Binding-site contacts:
Ligand atom C contacts residue MET49 of chain 1.A at 3.6 Å (hydrophobic).
Ligand atom C contacts residue MET165 of chain 1.A at 3.5 Å (hydrophobic).
Ligand atom C1 contacts residue MET49 of chain 1.A at 3.6 Å (hydrophobic).
Ligand atom C18 contacts residue ASN142 of chain 1.A at 3.8 Å.
Ligand atom C15 contacts residue GLU166 of chain 1.A at 3.5 Å.
Ligand atom C17 contacts residue PHE140 of chain 1.A at 3.6 Å (hydrophobic).
Ligand atom N3 contacts residue GLU166 of chain 1.A at 3.8 Å.
Ligand atom C15 contacts residue PHE140 of chain 1.A at 3.4 Å (hydrophobic).
Ligand atom C23 contacts residue HIS164 of chain 1.A at 3.4 Å.
Ligand atom C14 contacts residue CYS145 of chain 1.A at 3.9 Å (hydrophobic).
Ligand atom C17 contacts residue ASN142 of chain 1.A at 3.7 Å.
Ligand atom N3 contacts residue HIS163 of chain 1.A at 2.8 Å (h-bond).
Ligand atom CL contacts residue HIS164 of chain 1.A at 3.7 Å.
Ligand atom C17 contacts residue GLU166 of chain 1.A at 3.5 Å.
Ligand atom C14 contacts residue GLU166 of chain 1.A at 3.8 Å.
Ligand atom C1 contacts residue ARG188 of chain 1.A at 3.9 Å.
Ligand atom C contacts residue HIS164 of chain 1.A at 3.9 Å.
Ligand atom C15 contacts residue HIS163 of chain 1.A at 3.9 Å.
Ligand atom O contacts residue GLN189 of chain 1.A at 3.2 Å.
Ligand atom C16 contacts residue LEU141 of chain 1.A at 3.8 Å (hydrophobic).
Ligand atom O2 contacts residue GLU166 of chain 1.A at 3.1 Å (salt-bridge).
Ligand atom N2 contacts residue CYS145 of chain 1.A at 3.9 Å.
Ligand atom N3 contacts residue PHE140 of chain 1.A at 3.8 Å.
Ligand atom C4 contacts residue GLN189 of chain 1.A at 3.5 Å.
Ligand atom CL contacts residue ASP187 of chain 1.A at 3.5 Å.
Ligand atom C2 contacts residue DMS1 of chain 1.E at 3.8 Å.
Ligand atom C9 contacts residue GLU166 of chain 1.A at 3.5 Å.
Ligand atom N3 contacts residue SER144 of chain 1.A at 3.6 Å.
Ligand atom C14 contacts residue HIS163 of chain 1.A at 3.3 Å.
Ligand atom CL contacts residue HIS41 of chain 1.A at 3.4 Å.
Ligand atom C16 contacts residue GLU166 of chain 1.A at 3.7 Å.
Ligand atom O2 contacts residue MET165 of chain 1.A at 3.5 Å.
Ligand atom C17 contacts residue LEU141 of chain 1.A at 3.7 Å (hydrophobic).
Ligand atom O contacts residue DMS1 of chain 1.E at 3.5 Å.
Ligand atom N contacts residue GLN189 of chain 1.A at 3.8 Å.
Ligand atom C15 contacts residue LEU141 of chain 1.A at 3.7 Å (hydrophobic).
Ligand atom C23 contacts residue MET165 of chain 1.A at 3.6 Å (hydrophobic).
Ligand atom C16 contacts residue PHE140 of chain 1.A at 3.9 Å (hydrophobic).
Ligand atom C1 contacts residue MET165 of chain 1.A at 3.7 Å (hydrophobic).
Ligand atom C5 contacts residue GLN189 of chain 1.A at 3.8 Å.

Sequence of chain 1.B:
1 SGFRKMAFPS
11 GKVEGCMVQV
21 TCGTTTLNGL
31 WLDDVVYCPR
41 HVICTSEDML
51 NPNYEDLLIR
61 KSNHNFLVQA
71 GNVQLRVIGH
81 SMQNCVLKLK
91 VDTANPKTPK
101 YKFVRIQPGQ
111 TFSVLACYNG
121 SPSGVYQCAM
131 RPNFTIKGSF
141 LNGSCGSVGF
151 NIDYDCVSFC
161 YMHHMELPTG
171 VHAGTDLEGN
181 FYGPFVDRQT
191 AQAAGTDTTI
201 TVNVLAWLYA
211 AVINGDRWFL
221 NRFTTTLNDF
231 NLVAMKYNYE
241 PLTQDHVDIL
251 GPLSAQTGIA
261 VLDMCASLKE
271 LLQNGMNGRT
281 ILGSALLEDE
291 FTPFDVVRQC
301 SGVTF

The protein below binds the small molecule below.
Small molecule (SMILES): O=C(CN1C[C@@H](C(=O)Nc2cncc3ccccc23)c2cc(Cl)ccc2C1=O)NC1CC1

Sequence of chain 1.A:
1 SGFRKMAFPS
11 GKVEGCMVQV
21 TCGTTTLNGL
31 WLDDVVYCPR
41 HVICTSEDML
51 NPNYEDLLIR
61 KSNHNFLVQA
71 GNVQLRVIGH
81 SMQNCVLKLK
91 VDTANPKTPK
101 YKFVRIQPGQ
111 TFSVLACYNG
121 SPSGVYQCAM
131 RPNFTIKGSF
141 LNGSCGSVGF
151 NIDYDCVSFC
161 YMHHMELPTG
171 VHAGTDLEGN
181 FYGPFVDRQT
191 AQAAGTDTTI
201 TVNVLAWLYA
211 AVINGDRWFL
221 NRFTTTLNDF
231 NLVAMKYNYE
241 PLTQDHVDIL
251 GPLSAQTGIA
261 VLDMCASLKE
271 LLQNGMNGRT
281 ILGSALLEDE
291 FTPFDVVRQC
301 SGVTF